This protein binds this small molecule.
Small molecule (SMILES): CC(=O)N[C@@H]1[C@@H](O)[C@H](O)[C@@H](CO)O[C@H]1O

Binding-site contacts:
Ligand atom N2 contacts residue ASN236 of chain 1.A at 2.7 Å (h-bond).
Ligand atom C8 contacts residue ASN236 of chain 1.A at 4.2 Å.
Ligand atom O5 contacts residue ASN236 of chain 1.A at 2.4 Å (h-bond).
Ligand atom O7 contacts residue ASN236 of chain 1.A at 3.4 Å (h-bond).
Ligand atom O4 contacts residue GLN216 of chain 1.E at 4.5 Å.
Ligand atom C8 contacts residue THR161 of chain 1.A at 4.0 Å.
Ligand atom C2 contacts residue ASN236 of chain 1.A at 2.4 Å.
Ligand atom C3 contacts residue ASN236 of chain 1.A at 3.7 Å.
Ligand atom C1 contacts residue PRO215 of chain 1.E at 4.4 Å (hydrophobic).
Ligand atom O6 contacts residue GLN216 of chain 1.E at 3.9 Å.
Ligand atom C6 contacts residue PRO215 of chain 1.E at 4.1 Å (hydrophobic).
Ligand atom C1 contacts residue ASN236 of chain 1.A at 1.4 Å.
Ligand atom C5 contacts residue GLN216 of chain 1.E at 4.1 Å.
Ligand atom C5 contacts residue PRO215 of chain 1.E at 3.9 Å (hydrophobic).
Ligand atom O7 contacts residue THR161 of chain 1.A at 3.5 Å.
Ligand atom C5 contacts residue ASN236 of chain 1.A at 3.6 Å.
Ligand atom O5 contacts residue PRO215 of chain 1.E at 3.9 Å.
Ligand atom C7 contacts residue ASN236 of chain 1.A at 3.2 Å.
Ligand atom C4 contacts residue ASN236 of chain 1.A at 4.2 Å.
Ligand atom C7 contacts residue THR161 of chain 1.A at 4.0 Å.
Ligand atom C6 contacts residue GLN216 of chain 1.E at 3.3 Å.
Ligand atom N2 contacts residue ARG163 of chain 1.A at 4.2 Å.

Sequence of chain 1.E:
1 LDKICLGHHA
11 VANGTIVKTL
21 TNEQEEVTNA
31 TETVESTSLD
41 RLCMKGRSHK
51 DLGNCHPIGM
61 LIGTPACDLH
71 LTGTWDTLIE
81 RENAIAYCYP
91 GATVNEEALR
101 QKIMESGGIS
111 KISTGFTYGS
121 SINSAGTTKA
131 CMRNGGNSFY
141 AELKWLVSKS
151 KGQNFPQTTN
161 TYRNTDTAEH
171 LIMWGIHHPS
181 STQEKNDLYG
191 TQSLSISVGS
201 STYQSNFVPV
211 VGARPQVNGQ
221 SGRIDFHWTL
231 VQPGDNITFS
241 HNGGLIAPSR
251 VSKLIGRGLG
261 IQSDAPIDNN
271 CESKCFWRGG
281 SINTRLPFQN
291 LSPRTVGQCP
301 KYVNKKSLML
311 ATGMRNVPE

Sequence of chain 1.A:
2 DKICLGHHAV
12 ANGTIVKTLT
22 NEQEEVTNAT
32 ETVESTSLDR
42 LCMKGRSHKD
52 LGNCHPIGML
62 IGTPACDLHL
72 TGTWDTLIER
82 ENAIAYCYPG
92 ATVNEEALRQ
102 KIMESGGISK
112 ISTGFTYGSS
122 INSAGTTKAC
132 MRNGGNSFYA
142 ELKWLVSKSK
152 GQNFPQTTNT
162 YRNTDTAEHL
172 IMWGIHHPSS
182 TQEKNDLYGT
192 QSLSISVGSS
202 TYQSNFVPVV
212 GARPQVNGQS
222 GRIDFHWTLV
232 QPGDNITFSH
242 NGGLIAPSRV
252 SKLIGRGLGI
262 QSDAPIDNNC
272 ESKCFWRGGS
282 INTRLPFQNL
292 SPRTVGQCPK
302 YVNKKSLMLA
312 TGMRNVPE